Binding-site contacts:
Ligand atom NZK contacts residue ASP51 of chain 1.A at 2.6 Å (salt-bridge).
Ligand atom CZY contacts residue GLY350 of chain 1.A at 3.5 Å.
Ligand atom CBS contacts residue GLY354 of chain 1.A at 3.6 Å.
Ligand atom C4B contacts residue VAL49 of chain 1.A at 3.5 Å (hydrophobic).
Ligand atom CAS contacts residue ASP353 of chain 1.A at 3.5 Å.
Ligand atom NGB contacts residue LEU392 of chain 1.A at 2.6 Å (h-bond).
Ligand atom C2B contacts residue TYR166 of chain 1.A at 3.7 Å (hydrophobic).
Ligand atom OGS contacts residue GLY352 of chain 1.A at 3.4 Å.
Ligand atom OS contacts residue HIS168 of chain 1.A at 3.4 Å.
Ligand atom CS contacts residue HIS168 of chain 1.A at 3.5 Å.
Ligand atom C9B contacts residue LEU356 of chain 1.A at 3.5 Å (hydrophobic).
Ligand atom CDB contacts residue ASN116 of chain 1.A at 3.3 Å.
Ligand atom OS contacts residue PHE181 of chain 1.A at 3.6 Å.
Ligand atom CEK contacts residue ASP53 of chain 1.A at 3.3 Å.
Ligand atom NY contacts residue PHE181 of chain 1.A at 3.0 Å (h-bond).
Ligand atom CEY contacts residue TYR197 of chain 1.A at 3.6 Å (hydrophobic).
Ligand atom CEK contacts residue ASP51 of chain 1.A at 3.4 Å.
Ligand atom CGK contacts residue ASP353 of chain 1.A at 3.5 Å.
Ligand atom OGS contacts residue GLY354 of chain 1.A at 3.1 Å (h-bond).
Ligand atom OGS contacts residue HIS168 of chain 1.A at 2.8 Å (h-bond).
Ligand atom NK contacts residue HIS168 of chain 1.A at 3.6 Å.
Ligand atom CS contacts residue ASP353 of chain 1.A at 3.7 Å.
Ligand atom OK contacts residue ASP353 of chain 1.A at 3.0 Å (salt-bridge).
Ligand atom C5B contacts residue VAL49 of chain 1.A at 3.4 Å (hydrophobic).
Ligand atom CIB contacts residue PHE58 of chain 1.A at 3.5 Å (hydrophobic).
Ligand atom CEB contacts residue THR152 of chain 1.A at 3.1 Å.
Ligand atom OGS contacts residue TYR166 of chain 1.A at 3.5 Å.
Ligand atom NK contacts residue ASP353 of chain 1.A at 2.9 Å (salt-bridge).
Ligand atom OGS contacts residue ASP353 of chain 1.A at 3.3 Å (salt-bridge).
Ligand atom CDB contacts residue LEU392 of chain 1.A at 2.9 Å (hydrophobic).
Ligand atom NZK contacts residue ASP353 of chain 1.A at 3.1 Å (salt-bridge).
Ligand atom NZK contacts residue ASP53 of chain 1.A at 3.2 Å (salt-bridge).
Ligand atom OK contacts residue GLY352 of chain 1.A at 3.2 Å.
Ligand atom CKY contacts residue SER351 of chain 1.A at 3.4 Å.
Ligand atom CBY contacts residue PHE181 of chain 1.A at 3.5 Å (hydrophobic).
Ligand atom CBS contacts residue TYR166 of chain 1.A at 3.5 Å (hydrophobic).
Ligand atom CIB contacts residue TYR166 of chain 1.A at 3.5 Å (hydrophobic).
Ligand atom C5B contacts residue GLU50 of chain 1.A at 3.6 Å.
Ligand atom CAY contacts residue PHE181 of chain 1.A at 3.3 Å (hydrophobic).
Ligand atom CBS contacts residue HIS168 of chain 1.A at 3.4 Å.

Sequence of chain 1.A:
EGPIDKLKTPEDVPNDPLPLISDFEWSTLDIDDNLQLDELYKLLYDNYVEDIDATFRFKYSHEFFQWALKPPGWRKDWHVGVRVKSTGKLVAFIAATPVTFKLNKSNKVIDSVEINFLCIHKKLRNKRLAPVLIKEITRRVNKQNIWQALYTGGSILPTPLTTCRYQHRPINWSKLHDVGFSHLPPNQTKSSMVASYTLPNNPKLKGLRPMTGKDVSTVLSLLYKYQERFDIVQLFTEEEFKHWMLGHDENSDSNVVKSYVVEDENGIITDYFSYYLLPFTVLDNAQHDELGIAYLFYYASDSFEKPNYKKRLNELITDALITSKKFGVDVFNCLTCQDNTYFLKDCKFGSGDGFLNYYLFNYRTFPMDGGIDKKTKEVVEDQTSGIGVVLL

A small-molecule ligand and the protein it binds are described below.
Small molecule (SMILES): Cc1nccn1CCCCc1ccc(CC(=O)N[C@@H](CO)C(=O)N[C@@H](CCCCN)C(=O)NCCC2CCCCC2)cc1